Sequence of chain 51.E:
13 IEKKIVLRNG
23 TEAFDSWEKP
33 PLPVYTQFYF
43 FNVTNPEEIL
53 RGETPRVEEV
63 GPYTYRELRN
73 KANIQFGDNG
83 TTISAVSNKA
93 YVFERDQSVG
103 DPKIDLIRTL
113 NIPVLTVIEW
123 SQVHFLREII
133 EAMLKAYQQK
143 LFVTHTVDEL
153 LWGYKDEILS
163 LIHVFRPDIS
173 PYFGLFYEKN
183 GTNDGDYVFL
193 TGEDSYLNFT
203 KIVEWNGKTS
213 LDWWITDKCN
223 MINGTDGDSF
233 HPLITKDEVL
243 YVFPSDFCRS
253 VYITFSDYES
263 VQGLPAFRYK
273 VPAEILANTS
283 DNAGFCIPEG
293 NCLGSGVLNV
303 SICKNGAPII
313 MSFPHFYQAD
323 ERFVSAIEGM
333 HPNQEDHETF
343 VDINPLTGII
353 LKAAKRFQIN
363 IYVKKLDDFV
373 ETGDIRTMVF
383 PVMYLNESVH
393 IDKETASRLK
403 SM

This small molecule binds to this protein.
Small molecule (SMILES): CC(=O)N[C@H]1[C@H](O[C@H]2[C@H](O)[C@@H](NC(C)=O)CO[C@@H]2CO)O[C@H](CO)[C@@H](O)[C@@H]1O

Binding-site contacts:
Ligand atom C5 contacts residue ASN280 of chain 51.E at 3.7 Å.
Ligand atom O5 contacts residue ASN280 of chain 51.E at 2.4 Å (h-bond).
Ligand atom C8 contacts residue GLY296 of chain 51.E at 4.4 Å.
Ligand atom C4 contacts residue ASN280 of chain 51.E at 4.2 Å.
Ligand atom C8 contacts residue ARG324 of chain 51.E at 4.2 Å.
Ligand atom C7 contacts residue ASN280 of chain 51.E at 3.9 Å.
Ligand atom O7 contacts residue ASN280 of chain 51.E at 4.4 Å.
Ligand atom C2 contacts residue ASN280 of chain 51.E at 2.5 Å.
Ligand atom C3 contacts residue ASN280 of chain 51.E at 3.8 Å.
Ligand atom N2 contacts residue ASN280 of chain 51.E at 2.9 Å (h-bond).
Ligand atom C1 contacts residue ASN280 of chain 51.E at 1.4 Å.